The protein below binds the small molecule below.
Small molecule (SMILES): CC(=O)N[C@H]1[C@H](O[C@H]2[C@H](O)[C@@H](NC(C)=O)CO[C@@H]2CO)O[C@H](CO)[C@@H](O)[C@@H]1O

Binding-site contacts:
Ligand atom C5 contacts residue ASN487 of chain 1.B at 3.4 Å.
Ligand atom O5 contacts residue ASN511 of chain 1.B at 2.3 Å (h-bond).
Ligand atom C1 contacts residue HIS509 of chain 1.B at 4.0 Å.
Ligand atom N2 contacts residue TYR513 of chain 1.B at 3.2 Å.
Ligand atom O6 contacts residue ASN511 of chain 1.B at 4.3 Å.
Ligand atom O7 contacts residue GLU474 of chain 1.B at 3.8 Å.
Ligand atom C6 contacts residue ASN487 of chain 1.B at 3.5 Å.
Ligand atom C8 contacts residue TYR513 of chain 1.B at 3.4 Å (hydrophobic).
Ligand atom O4 contacts residue ASN511 of chain 1.B at 4.3 Å.
Ligand atom C2 contacts residue TYR513 of chain 1.B at 4.3 Å (hydrophobic).
Ligand atom C5 contacts residue HIS509 of chain 1.B at 4.2 Å.
Ligand atom C8 contacts residue ASN511 of chain 1.B at 4.5 Å.
Ligand atom C4 contacts residue ASN511 of chain 1.B at 4.2 Å.
Ligand atom C1 contacts residue TYR513 of chain 1.B at 4.1 Å (hydrophobic).
Ligand atom O7 contacts residue ASN487 of chain 1.B at 4.2 Å.
Ligand atom C2 contacts residue ASN487 of chain 1.B at 2.4 Å.
Ligand atom O6 contacts residue ASN487 of chain 1.B at 4.4 Å.
Ligand atom O6 contacts residue HIS509 of chain 1.B at 3.3 Å (h-bond).
Ligand atom C1 contacts residue ASN511 of chain 1.B at 3.3 Å.
Ligand atom C4 contacts residue ASN487 of chain 1.B at 4.0 Å.
Ligand atom N2 contacts residue ASN487 of chain 1.B at 3.1 Å (h-bond).
Ligand atom C6 contacts residue HIS509 of chain 1.B at 3.4 Å.
Ligand atom C3 contacts residue ASN487 of chain 1.B at 3.7 Å.
Ligand atom C6 contacts residue ASN511 of chain 1.B at 4.2 Å.
Ligand atom C2 contacts residue ASN511 of chain 1.B at 4.5 Å.
Ligand atom C1 contacts residue ASN487 of chain 1.B at 1.4 Å.
Ligand atom C3 contacts residue ASN511 of chain 1.B at 4.4 Å.
Ligand atom C7 contacts residue TYR513 of chain 1.B at 3.9 Å (hydrophobic).
Ligand atom O5 contacts residue ASN487 of chain 1.B at 2.4 Å (h-bond).
Ligand atom C5 contacts residue ASN511 of chain 1.B at 3.1 Å.
Ligand atom C7 contacts residue ASN487 of chain 1.B at 4.0 Å.
Ligand atom O5 contacts residue HIS509 of chain 1.B at 3.7 Å.

Sequence of chain 1.B:
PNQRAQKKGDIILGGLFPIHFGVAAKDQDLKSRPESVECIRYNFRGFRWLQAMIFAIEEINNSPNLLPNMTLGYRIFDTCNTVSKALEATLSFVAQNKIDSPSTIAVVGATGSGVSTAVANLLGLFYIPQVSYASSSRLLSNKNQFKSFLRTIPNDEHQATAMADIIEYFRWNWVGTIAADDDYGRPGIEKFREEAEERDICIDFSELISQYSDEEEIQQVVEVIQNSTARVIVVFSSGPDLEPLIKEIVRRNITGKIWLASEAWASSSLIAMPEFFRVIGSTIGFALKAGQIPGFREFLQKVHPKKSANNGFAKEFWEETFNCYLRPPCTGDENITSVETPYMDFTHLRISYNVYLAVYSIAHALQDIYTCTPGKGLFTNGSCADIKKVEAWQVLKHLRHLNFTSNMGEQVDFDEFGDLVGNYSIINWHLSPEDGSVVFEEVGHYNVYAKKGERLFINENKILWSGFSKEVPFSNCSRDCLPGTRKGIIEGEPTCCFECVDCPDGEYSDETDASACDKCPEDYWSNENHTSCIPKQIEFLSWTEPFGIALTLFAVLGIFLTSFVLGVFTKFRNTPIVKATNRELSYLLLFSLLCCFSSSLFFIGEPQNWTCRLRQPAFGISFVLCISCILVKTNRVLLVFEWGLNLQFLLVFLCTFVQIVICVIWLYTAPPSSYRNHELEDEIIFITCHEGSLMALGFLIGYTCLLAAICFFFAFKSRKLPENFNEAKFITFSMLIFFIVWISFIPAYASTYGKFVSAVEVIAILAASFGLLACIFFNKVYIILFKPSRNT